Binding-site contacts:
Ligand atom N15 contacts residue CYS324 of chain 1.E at 2.9 Å (h-bond).
Ligand atom CL2 contacts residue CLR1 of chain 1.G at 3.4 Å.
Ligand atom C21 contacts residue CYS324 of chain 1.E at 3.6 Å (hydrophobic).
Ligand atom N28 contacts residue CYS324 of chain 1.E at 3.5 Å (h-bond).
Ligand atom C16 contacts residue CYS324 of chain 1.E at 4.3 Å (hydrophobic).
Ligand atom CL1 contacts residue CLR1 of chain 1.G at 4.4 Å.
Ligand atom C20 contacts residue CYS324 of chain 1.E at 4.0 Å (hydrophobic).
Ligand atom C12 contacts residue CYS324 of chain 1.E at 1.8 Å (hydrophobic).
Ligand atom C24 contacts residue CLR1 of chain 1.G at 4.2 Å.
Ligand atom N13 contacts residue CYS324 of chain 1.E at 2.5 Å (h-bond).
Ligand atom C14 contacts residue CYS324 of chain 1.E at 2.5 Å (hydrophobic).

Sequence of chain 1.E:
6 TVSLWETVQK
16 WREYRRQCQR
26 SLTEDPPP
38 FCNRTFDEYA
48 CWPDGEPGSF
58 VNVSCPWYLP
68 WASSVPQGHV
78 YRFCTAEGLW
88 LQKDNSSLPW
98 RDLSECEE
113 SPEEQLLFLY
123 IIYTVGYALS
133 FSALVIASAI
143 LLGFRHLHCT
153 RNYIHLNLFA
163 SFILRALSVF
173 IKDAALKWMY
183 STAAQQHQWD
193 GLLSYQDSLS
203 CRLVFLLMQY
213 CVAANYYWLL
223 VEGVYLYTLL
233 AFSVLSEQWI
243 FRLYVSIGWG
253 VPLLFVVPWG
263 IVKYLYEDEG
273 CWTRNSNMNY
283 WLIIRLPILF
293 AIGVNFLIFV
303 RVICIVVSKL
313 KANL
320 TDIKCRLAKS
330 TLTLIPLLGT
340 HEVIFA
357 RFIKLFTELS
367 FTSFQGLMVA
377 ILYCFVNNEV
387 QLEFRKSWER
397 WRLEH

This small molecule binds to this protein.
Small molecule (SMILES): CC(C)(C)Nc1cnc2cc(Cl)c(Cl)cc2n1